Binding-site contacts:
Ligand atom N contacts residue PHE59 of chain 1.A at 3.6 Å.
Ligand atom C7 contacts residue SER58 of chain 1.A at 3.5 Å.
Ligand atom C13 contacts residue PHE28 of chain 1.A at 3.5 Å (hydrophobic).
Ligand atom N1 contacts residue GLU75 of chain 1.A at 3.3 Å (salt-bridge).
Ligand atom C11 contacts residue PHE28 of chain 1.A at 3.2 Å (hydrophobic).
Ligand atom C15 contacts residue GLU75 of chain 1.A at 3.2 Å.
Ligand atom C11 contacts residue SER76 of chain 1.A at 3.4 Å.
Ligand atom N2 contacts residue PHE28 of chain 1.A at 3.5 Å.
Ligand atom C10 contacts residue PHE28 of chain 1.A at 3.5 Å (hydrophobic).
Ligand atom C3 contacts residue SER58 of chain 1.A at 3.6 Å.
Ligand atom C9 contacts residue SER58 of chain 1.A at 3.4 Å.
Ligand atom C14 contacts residue GLU75 of chain 1.A at 3.3 Å.
Ligand atom C4 contacts residue ALA79 of chain 1.A at 3.2 Å (hydrophobic).
Ligand atom O contacts residue TYR78 of chain 1.A at 3.1 Å (h-bond).
Ligand atom C18 contacts residue PRO60 of chain 1.A at 3.6 Å (hydrophobic).
Ligand atom C14 contacts residue SER76 of chain 1.A at 3.3 Å.
Ligand atom O contacts residue PHE59 of chain 1.A at 3.6 Å.
Ligand atom C13 contacts residue GLU75 of chain 1.A at 3.4 Å.
Ligand atom N1 contacts residue SER76 of chain 1.A at 2.7 Å (h-bond).
Ligand atom C16 contacts residue GLU75 of chain 1.A at 3.4 Å.
Ligand atom C5 contacts residue GLY80 of chain 1.A at 3.5 Å.
Ligand atom C8 contacts residue SER58 of chain 1.A at 3.3 Å.
Ligand atom C7 contacts residue PHE59 of chain 1.A at 3.7 Å (hydrophobic).
Ligand atom N3 contacts residue GLU75 of chain 1.A at 2.7 Å (salt-bridge).
Ligand atom N1 contacts residue PHE28 of chain 1.A at 3.4 Å.
Ligand atom O contacts residue GLY77 of chain 1.A at 3.2 Å.
Ligand atom C5 contacts residue ALA79 of chain 1.A at 3.5 Å (hydrophobic).
Ligand atom C12 contacts residue PHE59 of chain 1.A at 3.1 Å (hydrophobic).
Ligand atom N contacts residue SER58 of chain 1.A at 2.8 Å (h-bond).
Ligand atom C1 contacts residue HIS56 of chain 1.A at 3.6 Å.
Ligand atom C6 contacts residue PHE59 of chain 1.A at 3.6 Å (hydrophobic).
Ligand atom C12 contacts residue PHE28 of chain 1.A at 3.4 Å (hydrophobic).
Ligand atom C12 contacts residue SER76 of chain 1.A at 3.4 Å.
Ligand atom I contacts residue HIS56 of chain 1.A at 3.6 Å.
Ligand atom N1 contacts residue PHE59 of chain 1.A at 3.6 Å.
Ligand atom C2 contacts residue SER58 of chain 1.A at 3.2 Å.
Ligand atom C contacts residue HIS56 of chain 1.A at 3.5 Å.
Ligand atom C11 contacts residue PHE59 of chain 1.A at 3.3 Å (hydrophobic).
Ligand atom C2 contacts residue TYR78 of chain 1.A at 3.2 Å (hydrophobic).
Ligand atom C18 contacts residue GLU75 of chain 1.A at 3.3 Å.

The protein below binds the small molecule below.
Small molecule (SMILES): O=C(Nc1ccc2nc(CN3CCCCC3)[nH]c2c1)c1ccc(I)cc1

Sequence of chain 1.A:
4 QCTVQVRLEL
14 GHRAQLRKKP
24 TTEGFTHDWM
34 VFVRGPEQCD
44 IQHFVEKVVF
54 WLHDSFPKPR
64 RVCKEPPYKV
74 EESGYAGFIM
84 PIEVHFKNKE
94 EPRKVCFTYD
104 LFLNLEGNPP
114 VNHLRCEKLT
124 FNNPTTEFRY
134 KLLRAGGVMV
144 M